This small molecule binds to this protein.
Small molecule (SMILES): N#CCCNc1nonc1-c1nc2ccccc2n1CC(=O)c1ccc(N)cc1

Sequence of chain 1.D:
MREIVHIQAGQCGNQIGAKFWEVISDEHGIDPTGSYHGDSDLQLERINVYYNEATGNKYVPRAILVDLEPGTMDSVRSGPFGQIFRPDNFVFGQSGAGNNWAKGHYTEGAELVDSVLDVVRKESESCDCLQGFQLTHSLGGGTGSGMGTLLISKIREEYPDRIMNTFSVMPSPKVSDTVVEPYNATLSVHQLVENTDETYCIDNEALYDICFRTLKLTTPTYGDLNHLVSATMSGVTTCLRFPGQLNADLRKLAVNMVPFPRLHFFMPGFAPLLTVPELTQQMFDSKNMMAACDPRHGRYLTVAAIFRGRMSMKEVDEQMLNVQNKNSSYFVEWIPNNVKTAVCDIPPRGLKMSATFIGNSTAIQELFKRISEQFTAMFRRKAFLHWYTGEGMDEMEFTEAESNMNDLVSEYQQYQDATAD

Binding-site contacts:
Ligand atom O12 contacts residue ALA248 of chain 1.D at 3.4 Å.
Ligand atom C22 contacts residue ALA314 of chain 1.D at 3.3 Å (hydrophobic).
Ligand atom C8 contacts residue VAL313 of chain 1.D at 3.5 Å (hydrophobic).
Ligand atom C25 contacts residue ILE368 of chain 1.D at 3.5 Å (hydrophobic).
Ligand atom C18 contacts residue ALA180 of chain 1.C at 3.5 Å (hydrophobic).
Ligand atom N28 contacts residue VAL236 of chain 1.D at 2.7 Å (h-bond).
Ligand atom C14 contacts residue LEU246 of chain 1.D at 3.4 Å (hydrophobic).
Ligand atom N28 contacts residue ILE368 of chain 1.D at 3.3 Å.
Ligand atom C6 contacts residue VAL181 of chain 1.C at 3.1 Å (hydrophobic).
Ligand atom C2 contacts residue ASN256 of chain 1.D at 3.3 Å.
Ligand atom C21 contacts residue ALA314 of chain 1.D at 3.5 Å (hydrophobic).
Ligand atom N28 contacts residue TYR200 of chain 1.D at 3.3 Å (h-bond).
Ligand atom C17 contacts residue THR179 of chain 1.C at 3.0 Å.
Ligand atom C25 contacts residue LEU253 of chain 1.D at 3.4 Å (hydrophobic).
Ligand atom C16 contacts residue THR179 of chain 1.C at 3.2 Å.
Ligand atom C7 contacts residue ASN348 of chain 1.D at 3.3 Å.
Ligand atom N15 contacts residue ASN256 of chain 1.D at 3.2 Å (h-bond).
Ligand atom N1 contacts residue ASN256 of chain 1.D at 3.2 Å.
Ligand atom C5 contacts residue LYS350 of chain 1.D at 3.5 Å.
Ligand atom O21 contacts residue LYS350 of chain 1.D at 3.5 Å.
Ligand atom C9 contacts residue LYS350 of chain 1.D at 3.4 Å.
Ligand atom C26 contacts residue LEU253 of chain 1.D at 2.9 Å (hydrophobic).
Ligand atom N3 contacts residue ASN256 of chain 1.D at 3.2 Å (h-bond).
Ligand atom C4 contacts residue ASN256 of chain 1.D at 3.5 Å.
Ligand atom O12 contacts residue LEU246 of chain 1.D at 3.3 Å.
Ligand atom C24 contacts residue CYS239 of chain 1.D at 3.3 Å (hydrophobic).
Ligand atom C20 contacts residue MET257 of chain 1.D at 3.6 Å (hydrophobic).
Ligand atom C27 contacts residue ALA314 of chain 1.D at 3.6 Å (hydrophobic).
Ligand atom C7 contacts residue VAL181 of chain 1.C at 3.5 Å (hydrophobic).
Ligand atom C27 contacts residue LEU253 of chain 1.D at 3.3 Å (hydrophobic).
Ligand atom C4 contacts residue LYS350 of chain 1.D at 3.3 Å.
Ligand atom C7 contacts residue VAL313 of chain 1.D at 3.5 Å (hydrophobic).
Ligand atom C24 contacts residue ILE316 of chain 1.D at 3.3 Å (hydrophobic).
Ligand atom N13 contacts residue LEU246 of chain 1.D at 3.0 Å.
Ligand atom C18 contacts residue THR179 of chain 1.C at 3.4 Å.
Ligand atom C5 contacts residue VAL181 of chain 1.C at 3.3 Å (hydrophobic).
Ligand atom N3 contacts residue LYS350 of chain 1.D at 3.6 Å.
Ligand atom C17 contacts residue ALA180 of chain 1.C at 2.8 Å (hydrophobic).
Ligand atom C6 contacts residue ASN347 of chain 1.D at 3.4 Å.
Ligand atom N28 contacts residue LEU253 of chain 1.D at 3.5 Å.

Sequence of chain 1.C:
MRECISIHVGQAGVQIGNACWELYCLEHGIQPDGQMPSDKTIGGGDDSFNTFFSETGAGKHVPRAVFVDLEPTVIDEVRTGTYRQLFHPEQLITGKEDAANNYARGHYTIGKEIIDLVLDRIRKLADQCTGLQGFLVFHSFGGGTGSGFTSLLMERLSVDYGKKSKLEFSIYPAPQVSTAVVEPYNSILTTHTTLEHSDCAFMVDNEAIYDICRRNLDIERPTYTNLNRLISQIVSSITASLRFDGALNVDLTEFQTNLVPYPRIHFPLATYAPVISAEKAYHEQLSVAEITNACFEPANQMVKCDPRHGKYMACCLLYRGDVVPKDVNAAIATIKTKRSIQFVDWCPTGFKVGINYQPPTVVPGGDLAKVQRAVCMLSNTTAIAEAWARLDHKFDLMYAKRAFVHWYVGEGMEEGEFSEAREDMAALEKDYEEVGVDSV